Binding-site contacts:
Ligand atom O7 contacts residue ASN28 of chain 1.A at 3.7 Å.
Ligand atom C1 contacts residue ASN28 of chain 1.A at 1.4 Å.
Ligand atom O5 contacts residue THR309 of chain 1.A at 3.2 Å (h-bond).
Ligand atom C6 contacts residue THR309 of chain 1.A at 4.4 Å.
Ligand atom O5 contacts residue ASN28 of chain 1.A at 2.4 Å (h-bond).
Ligand atom C2 contacts residue ASN28 of chain 1.A at 2.4 Å.
Ligand atom C6 contacts residue THR30 of chain 1.A at 4.2 Å.
Ligand atom C3 contacts residue ASN28 of chain 1.A at 3.8 Å.
Ligand atom O6 contacts residue THR30 of chain 1.A at 3.5 Å (h-bond).
Ligand atom C4 contacts residue ASN28 of chain 1.A at 4.2 Å.
Ligand atom C5 contacts residue THR309 of chain 1.A at 4.4 Å.
Ligand atom N2 contacts residue ASN28 of chain 1.A at 2.9 Å (h-bond).
Ligand atom C6 contacts residue LEU373 of chain 1.A at 4.1 Å (hydrophobic).
Ligand atom C5 contacts residue ASN28 of chain 1.A at 3.7 Å.
Ligand atom C1 contacts residue THR309 of chain 1.A at 3.7 Å.
Ligand atom C7 contacts residue ASN28 of chain 1.A at 3.5 Å.

This small molecule binds to this protein.
Small molecule (SMILES): CC(=O)N[C@@H]1[C@@H](O)[C@H](O)[C@@H](CO)O[C@H]1O

Sequence of chain 1.A:
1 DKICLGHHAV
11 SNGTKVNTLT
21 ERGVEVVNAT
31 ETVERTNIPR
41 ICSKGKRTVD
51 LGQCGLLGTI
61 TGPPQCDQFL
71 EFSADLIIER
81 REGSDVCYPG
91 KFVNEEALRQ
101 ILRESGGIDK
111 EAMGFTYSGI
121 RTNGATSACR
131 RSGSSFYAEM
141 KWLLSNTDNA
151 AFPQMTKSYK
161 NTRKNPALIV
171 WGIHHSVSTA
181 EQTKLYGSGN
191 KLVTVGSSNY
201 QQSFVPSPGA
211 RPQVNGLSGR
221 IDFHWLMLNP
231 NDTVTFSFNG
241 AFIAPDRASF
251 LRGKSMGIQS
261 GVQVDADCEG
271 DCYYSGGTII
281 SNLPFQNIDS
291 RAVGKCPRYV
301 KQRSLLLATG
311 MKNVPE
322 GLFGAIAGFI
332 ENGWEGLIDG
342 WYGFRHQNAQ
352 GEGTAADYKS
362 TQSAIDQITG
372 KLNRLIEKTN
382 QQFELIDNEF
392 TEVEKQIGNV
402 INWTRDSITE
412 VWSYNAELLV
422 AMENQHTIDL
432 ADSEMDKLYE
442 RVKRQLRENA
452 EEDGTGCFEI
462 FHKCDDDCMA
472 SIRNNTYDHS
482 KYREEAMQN